Binding-site contacts:
Ligand atom C4 contacts residue ILE95 of chain 53.A at 4.0 Å (hydrophobic).
Ligand atom C3 contacts residue ILE95 of chain 53.A at 4.2 Å (hydrophobic).
Ligand atom C5 contacts residue PHE240 of chain 53.A at 4.1 Å (hydrophobic).
Ligand atom C1 contacts residue ILE219 of chain 53.A at 4.1 Å (hydrophobic).
Ligand atom OXT contacts residue ASN194 of chain 53.A at 4.3 Å.
Ligand atom C8 contacts residue MET216 of chain 53.A at 3.9 Å (hydrophobic).
Ligand atom N contacts residue ILE219 of chain 53.A at 4.0 Å.
Ligand atom C7 contacts residue VAL117 of chain 53.A at 4.3 Å (hydrophobic).
Ligand atom C contacts residue TYR210 of chain 53.A at 4.1 Å (hydrophobic).
Ligand atom O contacts residue ASN194 of chain 53.A at 3.0 Å (h-bond).
Ligand atom N contacts residue TYR146 of chain 53.A at 4.1 Å.
Ligand atom CA2 contacts residue PHE115 of chain 53.A at 4.3 Å (hydrophobic).
Ligand atom C8 contacts residue TYR192 of chain 53.A at 3.6 Å (hydrophobic).
Ligand atom C10 contacts residue TYR192 of chain 53.A at 4.3 Å (hydrophobic).
Ligand atom C2 contacts residue TYR146 of chain 53.A at 3.9 Å (hydrophobic).
Ligand atom C7 contacts residue TYR192 of chain 53.A at 4.4 Å (hydrophobic).
Ligand atom O contacts residue LEU107 of chain 53.A at 4.4 Å.
Ligand atom C3 contacts residue ILE183 of chain 53.A at 3.7 Å (hydrophobic).
Ligand atom C9 contacts residue PHE240 of chain 53.A at 4.1 Å (hydrophobic).
Ligand atom OXT contacts residue TYR210 of chain 53.A at 3.0 Å (h-bond).
Ligand atom C6 contacts residue ILE95 of chain 53.A at 4.1 Å (hydrophobic).
Ligand atom C contacts residue TYR192 of chain 53.A at 4.2 Å (hydrophobic).
Ligand atom C6 contacts residue TYR192 of chain 53.A at 4.4 Å (hydrophobic).
Ligand atom C9 contacts residue PHE115 of chain 53.A at 4.1 Å (hydrophobic).
Ligand atom C7 contacts residue PHE240 of chain 53.A at 3.9 Å (hydrophobic).
Ligand atom OXT contacts residue MET216 of chain 53.A at 4.2 Å.
Ligand atom C2 contacts residue ILE95 of chain 53.A at 3.8 Å (hydrophobic).
Ligand atom C4 contacts residue ILE183 of chain 53.A at 4.2 Å (hydrophobic).
Ligand atom C2 contacts residue ILE183 of chain 53.A at 4.2 Å (hydrophobic).
Ligand atom C1 contacts residue VAL119 of chain 53.A at 4.2 Å (hydrophobic).
Ligand atom O contacts residue TYR192 of chain 53.A at 3.9 Å.
Ligand atom C1 contacts residue ILE183 of chain 53.A at 4.2 Å (hydrophobic).
Ligand atom C contacts residue ASN194 of chain 53.A at 4.0 Å.
Ligand atom C10 contacts residue MET216 of chain 53.A at 3.6 Å (hydrophobic).
Ligand atom C7 contacts residue ILE95 of chain 53.A at 4.3 Å (hydrophobic).
Ligand atom C9 contacts residue TYR192 of chain 53.A at 4.1 Å (hydrophobic).
Ligand atom C5 contacts residue ILE183 of chain 53.A at 4.4 Å (hydrophobic).
Ligand atom O contacts residue VAL113 of chain 53.A at 4.0 Å.
Ligand atom C5 contacts residue ILE95 of chain 53.A at 3.8 Å (hydrophobic).
Ligand atom N contacts residue MET181 of chain 53.A at 3.9 Å.

A small-molecule ligand and the protein it binds are described below.
Small molecule (SMILES): NCCCCCCCCCCCC(=O)O

Sequence of chain 53.A:
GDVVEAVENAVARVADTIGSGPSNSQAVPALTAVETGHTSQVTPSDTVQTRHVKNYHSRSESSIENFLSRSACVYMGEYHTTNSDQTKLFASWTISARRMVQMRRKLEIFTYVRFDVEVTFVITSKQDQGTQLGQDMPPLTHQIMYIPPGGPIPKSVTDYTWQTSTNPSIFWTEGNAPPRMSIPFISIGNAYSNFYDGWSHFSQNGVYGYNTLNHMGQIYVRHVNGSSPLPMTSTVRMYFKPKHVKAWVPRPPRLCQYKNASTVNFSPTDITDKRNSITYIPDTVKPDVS